Sequence of chain 2.A:
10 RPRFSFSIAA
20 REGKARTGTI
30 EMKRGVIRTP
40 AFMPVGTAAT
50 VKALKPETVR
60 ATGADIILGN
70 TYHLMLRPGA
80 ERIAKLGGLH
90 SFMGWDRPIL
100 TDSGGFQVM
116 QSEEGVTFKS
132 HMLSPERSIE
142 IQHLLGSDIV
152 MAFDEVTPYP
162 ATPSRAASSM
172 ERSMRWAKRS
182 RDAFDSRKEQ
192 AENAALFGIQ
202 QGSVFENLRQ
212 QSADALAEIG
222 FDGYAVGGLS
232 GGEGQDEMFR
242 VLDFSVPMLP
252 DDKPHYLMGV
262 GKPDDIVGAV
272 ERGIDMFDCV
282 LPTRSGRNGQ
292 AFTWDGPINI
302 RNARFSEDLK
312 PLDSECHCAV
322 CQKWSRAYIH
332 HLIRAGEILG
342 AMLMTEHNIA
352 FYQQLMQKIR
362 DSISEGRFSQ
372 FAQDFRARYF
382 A

A protein and the small-molecule ligand that binds it are described below.
Small molecule (SMILES): NCc1c[nH]c2nc(N)[nH]c(=O)c12

Binding-site contacts:
Ligand atom C7 contacts residue PHE105 of chain 2.A at 3.8 Å (hydrophobic).
Ligand atom O6 contacts residue GLY228 of chain 2.A at 3.5 Å.
Ligand atom N11 contacts residue LEU230 of chain 2.A at 3.0 Å (h-bond).
Ligand atom C5 contacts residue MET259 of chain 2.A at 3.7 Å (hydrophobic).
Ligand atom N3 contacts residue PHE105 of chain 2.A at 3.6 Å.
Ligand atom C8 contacts residue PHE105 of chain 2.A at 3.8 Å (hydrophobic).
Ligand atom O6 contacts residue VAL157 of chain 2.A at 3.6 Å.
Ligand atom N9 contacts residue PHE105 of chain 2.A at 3.6 Å.
Ligand atom N9 contacts residue GOL1 of chain 2.H at 2.9 Å (h-bond).
Ligand atom C10 contacts residue MET259 of chain 2.A at 3.7 Å (hydrophobic).
Ligand atom N2 contacts residue GLY104 of chain 2.A at 3.8 Å.
Ligand atom C4 contacts residue GOL1 of chain 2.H at 3.8 Å.
Ligand atom N11 contacts residue MET259 of chain 2.A at 2.9 Å (h-bond).
Ligand atom C2 contacts residue ASP155 of chain 2.A at 3.6 Å.
Ligand atom C2 contacts residue ILE200 of chain 2.A at 4.0 Å (hydrophobic).
Ligand atom C4 contacts residue PHE105 of chain 2.A at 3.5 Å (hydrophobic).
Ligand atom N1 contacts residue MET259 of chain 2.A at 3.6 Å.
Ligand atom C10 contacts residue LEU230 of chain 2.A at 3.5 Å (hydrophobic).
Ligand atom O6 contacts residue MET259 of chain 2.A at 3.6 Å.
Ligand atom N2 contacts residue ILE200 of chain 2.A at 3.5 Å.
Ligand atom N9 contacts residue MET259 of chain 2.A at 3.8 Å.
Ligand atom N2 contacts residue SER102 of chain 2.A at 3.1 Å (h-bond).
Ligand atom C4 contacts residue MET259 of chain 2.A at 3.8 Å (hydrophobic).
Ligand atom C8 contacts residue GOL1 of chain 2.H at 3.9 Å.
Ligand atom C10 contacts residue GLY229 of chain 2.A at 3.8 Å.
Ligand atom C8 contacts residue MET259 of chain 2.A at 3.6 Å (hydrophobic).
Ligand atom O6 contacts residue GLN202 of chain 2.A at 3.2 Å (h-bond).
Ligand atom N1 contacts residue ASP155 of chain 2.A at 2.9 Å (salt-bridge).
Ligand atom C2 contacts residue MET259 of chain 2.A at 3.9 Å (hydrophobic).
Ligand atom N3 contacts residue MET259 of chain 2.A at 3.8 Å.
Ligand atom C6 contacts residue ASP155 of chain 2.A at 3.8 Å.
Ligand atom N3 contacts residue GOL1 of chain 2.H at 3.8 Å.
Ligand atom C6 contacts residue MET259 of chain 2.A at 3.4 Å (hydrophobic).
Ligand atom C2 contacts residue PHE105 of chain 2.A at 4.0 Å (hydrophobic).
Ligand atom N1 contacts residue VAL157 of chain 2.A at 3.6 Å.
Ligand atom N2 contacts residue ASP155 of chain 2.A at 2.7 Å (salt-bridge).
Ligand atom O6 contacts residue GLY229 of chain 2.A at 3.0 Å (h-bond).
Ligand atom C6 contacts residue VAL157 of chain 2.A at 3.7 Å (hydrophobic).
Ligand atom O6 contacts residue ASP155 of chain 2.A at 3.7 Å.
Ligand atom C7 contacts residue MET259 of chain 2.A at 3.7 Å (hydrophobic).